Binding-site contacts:
Ligand atom C6 contacts residue ARG68 of chain 1.A at 3.4 Å.
Ligand atom O1A contacts residue LYS38 of chain 1.A at 2.7 Å (salt-bridge).
Ligand atom C4 contacts residue ARG350 of chain 1.B at 3.2 Å.
Ligand atom O6 contacts residue ARG68 of chain 1.A at 2.9 Å (salt-bridge).
Ligand atom O6 contacts residue ILE59 of chain 1.A at 3.7 Å.
Ligand atom O4' contacts residue ARG350 of chain 1.B at 3.0 Å (salt-bridge).
Ligand atom N7 contacts residue ARG68 of chain 1.A at 2.9 Å (salt-bridge).
Ligand atom C4 contacts residue PHE40 of chain 1.A at 3.2 Å (hydrophobic).
Ligand atom N2 contacts residue ARG350 of chain 1.B at 3.4 Å (salt-bridge).
Ligand atom C5 contacts residue ARG350 of chain 1.B at 3.4 Å.
Ligand atom C2 contacts residue ASN60 of chain 1.A at 3.5 Å.
Ligand atom PG contacts residue LYS38 of chain 1.A at 3.5 Å.
Ligand atom C1' contacts residue THR79 of chain 1.B at 3.3 Å.
Ligand atom O2A contacts residue ARG350 of chain 1.B at 2.7 Å (salt-bridge).
Ligand atom N3 contacts residue PHE40 of chain 1.A at 3.5 Å.
Ligand atom N3 contacts residue ARG350 of chain 1.B at 3.2 Å (salt-bridge).
Ligand atom C5 contacts residue PHE40 of chain 1.A at 3.4 Å (hydrophobic).
Ligand atom C8 contacts residue PHE40 of chain 1.A at 3.6 Å (hydrophobic).
Ligand atom N9 contacts residue PHE40 of chain 1.A at 3.5 Å.
Ligand atom C2 contacts residue ARG350 of chain 1.B at 3.2 Å.
Ligand atom C8 contacts residue PHE78 of chain 1.B at 3.1 Å (hydrophobic).
Ligand atom O5' contacts residue ARG350 of chain 1.B at 3.1 Å (salt-bridge).
Ligand atom N1 contacts residue ARG350 of chain 1.B at 3.5 Å (salt-bridge).
Ligand atom C6 contacts residue ARG350 of chain 1.B at 3.4 Å.
Ligand atom O6 contacts residue GLN65 of chain 1.A at 2.8 Å (h-bond).
Ligand atom O1B contacts residue LYS354 of chain 1.B at 3.6 Å.
Ligand atom N2 contacts residue ASN60 of chain 1.A at 3.1 Å (h-bond).
Ligand atom C8 contacts residue THR79 of chain 1.B at 3.3 Å.
Ligand atom C6 contacts residue PHE40 of chain 1.A at 3.7 Å (hydrophobic).
Ligand atom O2G contacts residue LYS38 of chain 1.A at 2.9 Å (salt-bridge).
Ligand atom O3' contacts residue VAL39 of chain 1.A at 3.5 Å (h-bond).
Ligand atom C5 contacts residue PHE78 of chain 1.B at 3.6 Å (hydrophobic).
Ligand atom O6 contacts residue ARG350 of chain 1.B at 3.5 Å.
Ligand atom N9 contacts residue PHE78 of chain 1.B at 3.5 Å (h-bond).
Ligand atom O6 contacts residue PHE88 of chain 1.A at 3.2 Å.
Ligand atom C5 contacts residue ARG68 of chain 1.A at 3.3 Å.
Ligand atom N1 contacts residue ASN60 of chain 1.A at 3.0 Å (h-bond).
Ligand atom N9 contacts residue ARG350 of chain 1.B at 3.5 Å (salt-bridge).
Ligand atom O3B contacts residue LYS38 of chain 1.A at 2.7 Å (salt-bridge).
Ligand atom N7 contacts residue PHE78 of chain 1.B at 3.3 Å (h-bond).

Sequence of chain 1.A:
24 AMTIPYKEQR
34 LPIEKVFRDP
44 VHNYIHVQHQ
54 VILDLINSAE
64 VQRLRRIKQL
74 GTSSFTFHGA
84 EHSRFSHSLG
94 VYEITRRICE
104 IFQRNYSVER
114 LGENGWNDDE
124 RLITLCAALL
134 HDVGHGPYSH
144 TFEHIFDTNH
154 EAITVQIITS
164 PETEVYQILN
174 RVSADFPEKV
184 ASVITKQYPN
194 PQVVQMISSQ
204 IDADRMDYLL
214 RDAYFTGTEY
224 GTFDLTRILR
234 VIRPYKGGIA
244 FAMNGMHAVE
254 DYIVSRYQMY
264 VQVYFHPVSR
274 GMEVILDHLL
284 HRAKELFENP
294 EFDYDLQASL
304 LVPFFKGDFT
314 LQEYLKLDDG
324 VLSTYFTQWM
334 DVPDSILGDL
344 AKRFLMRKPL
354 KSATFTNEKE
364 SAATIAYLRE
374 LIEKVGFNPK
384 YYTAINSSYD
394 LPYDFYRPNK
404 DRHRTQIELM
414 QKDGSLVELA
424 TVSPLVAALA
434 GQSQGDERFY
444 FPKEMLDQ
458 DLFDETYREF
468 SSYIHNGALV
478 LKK

The small molecule below binds the protein below.
Small molecule (SMILES): Nc1nc2c(ncn2[C@H]2C[C@H](O)[C@@H](CO[P](=O)(O)O[P](=O)(O)OP(=O)(O)O)O2)c(=O)[nH]1

Sequence of chain 1.B:
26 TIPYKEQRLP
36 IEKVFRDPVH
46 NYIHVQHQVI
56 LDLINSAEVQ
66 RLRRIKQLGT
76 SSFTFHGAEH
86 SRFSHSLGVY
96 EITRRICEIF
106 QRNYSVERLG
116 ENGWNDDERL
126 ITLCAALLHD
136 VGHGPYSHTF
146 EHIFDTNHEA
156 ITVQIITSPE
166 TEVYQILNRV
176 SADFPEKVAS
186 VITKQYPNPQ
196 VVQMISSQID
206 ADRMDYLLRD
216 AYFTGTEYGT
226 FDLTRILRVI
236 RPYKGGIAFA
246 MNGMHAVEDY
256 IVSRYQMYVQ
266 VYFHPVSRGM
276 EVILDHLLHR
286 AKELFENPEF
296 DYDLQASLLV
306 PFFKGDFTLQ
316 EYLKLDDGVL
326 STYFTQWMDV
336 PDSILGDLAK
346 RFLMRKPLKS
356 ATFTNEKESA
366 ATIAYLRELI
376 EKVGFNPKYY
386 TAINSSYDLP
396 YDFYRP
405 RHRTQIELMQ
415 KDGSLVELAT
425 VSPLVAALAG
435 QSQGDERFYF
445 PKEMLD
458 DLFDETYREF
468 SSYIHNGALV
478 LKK